Sequence of chain 5.A:
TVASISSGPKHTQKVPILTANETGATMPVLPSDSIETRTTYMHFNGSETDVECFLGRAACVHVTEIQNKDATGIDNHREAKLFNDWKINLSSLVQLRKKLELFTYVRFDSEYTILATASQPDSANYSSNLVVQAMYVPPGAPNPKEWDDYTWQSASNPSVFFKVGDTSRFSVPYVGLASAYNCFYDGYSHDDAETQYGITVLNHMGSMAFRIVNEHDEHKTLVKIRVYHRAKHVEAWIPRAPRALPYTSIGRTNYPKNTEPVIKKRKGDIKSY

Sequence of chain 1.C:
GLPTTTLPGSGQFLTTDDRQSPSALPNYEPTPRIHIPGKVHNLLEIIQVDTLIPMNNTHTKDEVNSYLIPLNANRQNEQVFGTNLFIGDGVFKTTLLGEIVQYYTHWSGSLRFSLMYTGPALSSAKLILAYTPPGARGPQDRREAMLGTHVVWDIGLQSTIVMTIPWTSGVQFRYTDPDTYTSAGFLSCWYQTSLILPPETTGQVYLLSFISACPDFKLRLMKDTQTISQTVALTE

A protein and the small-molecule ligand that binds it are described below.
Small molecule (SMILES): Cc1cc(CCCOc2c(C)cc(-c3noc(C(F)(F)F)n3)cc2C)on1

Sequence of chain 5.C:
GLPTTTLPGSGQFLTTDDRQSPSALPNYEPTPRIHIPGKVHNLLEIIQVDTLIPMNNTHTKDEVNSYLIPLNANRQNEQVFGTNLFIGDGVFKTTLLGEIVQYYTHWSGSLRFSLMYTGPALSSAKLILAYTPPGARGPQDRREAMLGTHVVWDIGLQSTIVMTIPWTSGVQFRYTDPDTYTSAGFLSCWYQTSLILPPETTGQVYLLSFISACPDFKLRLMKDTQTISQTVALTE

Binding-site contacts:
Ligand atom CM3 contacts residue ASN219 of chain 5.A at 3.5 Å.
Ligand atom F2 contacts residue PHE186 of chain 5.A at 3.1 Å.
Ligand atom C2A contacts residue TYR152 of chain 5.A at 3.5 Å (hydrophobic).
Ligand atom CM6 contacts residue TYR152 of chain 5.A at 3.4 Å (hydrophobic).
Ligand atom F2 contacts residue VAL176 of chain 5.A at 2.7 Å.
Ligand atom O1A contacts residue PHE186 of chain 5.A at 3.4 Å.
Ligand atom C3A contacts residue PHE186 of chain 5.A at 3.1 Å (hydrophobic).
Ligand atom C2A contacts residue PHE186 of chain 5.A at 3.3 Å (hydrophobic).
Ligand atom C3B contacts residue MET224 of chain 5.A at 3.6 Å (hydrophobic).
Ligand atom F1 contacts residue PHE186 of chain 5.A at 3.3 Å.
Ligand atom C1C contacts residue TYR128 of chain 5.A at 3.3 Å (hydrophobic).
Ligand atom N3A contacts residue TYR152 of chain 5.A at 3.5 Å.
Ligand atom C5B contacts residue TYR152 of chain 5.A at 3.4 Å (hydrophobic).
Ligand atom N1A contacts residue PRO174 of chain 5.A at 3.5 Å.
Ligand atom C4 contacts residue TYR197 of chain 5.A at 3.7 Å (hydrophobic).
Ligand atom F3 contacts residue TYR152 of chain 5.A at 3.6 Å.
Ligand atom O1 contacts residue MET221 of chain 5.A at 3.7 Å.
Ligand atom O1A contacts residue PRO174 of chain 5.A at 3.4 Å.
Ligand atom CM4 contacts residue ALA150 of chain 5.A at 3.7 Å (hydrophobic).
Ligand atom N3A contacts residue PHE186 of chain 5.A at 3.1 Å.
Ligand atom F3 contacts residue PRO174 of chain 5.A at 3.1 Å.
Ligand atom CM4 contacts residue VAL176 of chain 5.A at 3.7 Å (hydrophobic).
Ligand atom C4B contacts residue TYR152 of chain 5.A at 3.6 Å (hydrophobic).
Ligand atom C4 contacts residue LEU106 of chain 5.A at 3.3 Å (hydrophobic).
Ligand atom CM6 contacts residue VAL191 of chain 5.A at 3.7 Å (hydrophobic).
Ligand atom F3 contacts residue ALA150 of chain 5.A at 3.0 Å.
Ligand atom CM2 contacts residue TYR128 of chain 5.A at 3.4 Å (hydrophobic).
Ligand atom C3C contacts residue TYR128 of chain 5.A at 3.1 Å (hydrophobic).
Ligand atom CM4 contacts residue PHE186 of chain 5.A at 3.5 Å (hydrophobic).
Ligand atom F1 contacts residue MET224 of chain 5.A at 3.7 Å.
Ligand atom O1A contacts residue ALA24 of chain 5.C at 3.4 Å.
Ligand atom F3 contacts residue VAL176 of chain 5.A at 3.6 Å.
Ligand atom N1A contacts residue ALA24 of chain 5.C at 3.3 Å.
Ligand atom F3 contacts residue SER175 of chain 5.A at 2.8 Å.
Ligand atom C6B contacts residue TYR152 of chain 5.A at 3.6 Å (hydrophobic).
Ligand atom C3 contacts residue LEU106 of chain 5.A at 3.4 Å (hydrophobic).
Ligand atom N1A contacts residue PHE186 of chain 5.A at 3.5 Å.
Ligand atom CM2 contacts residue MET224 of chain 5.A at 3.5 Å (hydrophobic).
Ligand atom C2C contacts residue TYR128 of chain 5.A at 3.2 Å (hydrophobic).
Ligand atom C1C contacts residue TYR197 of chain 5.A at 3.7 Å (hydrophobic).